Sequence of chain 1.H:
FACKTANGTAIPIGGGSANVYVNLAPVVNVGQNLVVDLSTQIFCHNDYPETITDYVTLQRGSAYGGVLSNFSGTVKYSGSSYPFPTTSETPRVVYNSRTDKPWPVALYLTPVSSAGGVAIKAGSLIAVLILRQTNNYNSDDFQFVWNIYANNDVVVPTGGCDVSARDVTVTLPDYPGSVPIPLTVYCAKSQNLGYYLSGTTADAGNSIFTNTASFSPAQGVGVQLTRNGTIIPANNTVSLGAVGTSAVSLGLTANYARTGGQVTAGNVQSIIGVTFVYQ

Binding-site contacts:
Ligand atom O5 contacts residue TYR48 of chain 1.H at 3.6 Å.
Ligand atom C3 contacts residue ASN135 of chain 1.H at 3.8 Å.
Ligand atom C5 contacts residue TYR48 of chain 1.H at 4.1 Å (hydrophobic).
Ligand atom C6 contacts residue ASN46 of chain 1.H at 3.2 Å.
Ligand atom C2 contacts residue ILE13 of chain 1.H at 3.8 Å (hydrophobic).
Ligand atom C6 contacts residue PHE1 of chain 1.H at 3.9 Å (hydrophobic).
Ligand atom O3 contacts residue ASP140 of chain 1.H at 2.5 Å (salt-bridge).
Ligand atom O2 contacts residue ILE13 of chain 1.H at 3.4 Å.
Ligand atom O6 contacts residue ASP54 of chain 1.H at 2.7 Å (salt-bridge).
Ligand atom C1 contacts residue PHE1 of chain 1.H at 3.7 Å (hydrophobic).
Ligand atom O2 contacts residue PHE1 of chain 1.H at 2.9 Å (h-bond).
Ligand atom O4 contacts residue ASP54 of chain 1.H at 2.7 Å (salt-bridge).
Ligand atom C1 contacts residue TYR48 of chain 1.H at 4.1 Å (hydrophobic).
Ligand atom O6 contacts residue TYR48 of chain 1.H at 3.8 Å.
Ligand atom C3 contacts residue ASP140 of chain 1.H at 3.1 Å.
Ligand atom C4 contacts residue ASP54 of chain 1.H at 3.4 Å.
Ligand atom C6 contacts residue ASP54 of chain 1.H at 3.1 Å.
Ligand atom O4 contacts residue ILE52 of chain 1.H at 3.7 Å.
Ligand atom O5 contacts residue PHE1 of chain 1.H at 3.0 Å (h-bond).
Ligand atom O4 contacts residue GLN133 of chain 1.H at 3.6 Å (h-bond).
Ligand atom C5 contacts residue PHE1 of chain 1.H at 3.8 Å (hydrophobic).
Ligand atom O5 contacts residue ASP47 of chain 1.H at 3.9 Å.
Ligand atom C6 contacts residue TYR48 of chain 1.H at 4.0 Å (hydrophobic).
Ligand atom O6 contacts residue ASP47 of chain 1.H at 2.8 Å (salt-bridge).
Ligand atom C4 contacts residue ASN135 of chain 1.H at 3.7 Å.
Ligand atom C1 contacts residue ILE13 of chain 1.H at 4.2 Å (hydrophobic).
Ligand atom O1 contacts residue TYR48 of chain 1.H at 3.8 Å.
Ligand atom O6 contacts residue ASN46 of chain 1.H at 3.0 Å (h-bond).
Ligand atom C4 contacts residue GLN133 of chain 1.H at 4.0 Å.
Ligand atom O3 contacts residue PHE142 of chain 1.H at 3.5 Å.
Ligand atom C2 contacts residue ASP140 of chain 1.H at 3.8 Å.
Ligand atom C6 contacts residue ASP47 of chain 1.H at 3.9 Å.
Ligand atom C2 contacts residue PHE1 of chain 1.H at 3.8 Å (hydrophobic).
Ligand atom O3 contacts residue ASN135 of chain 1.H at 3.4 Å (h-bond).
Ligand atom O6 contacts residue PHE1 of chain 1.H at 2.9 Å (h-bond).
Ligand atom O3 contacts residue GLN133 of chain 1.H at 3.7 Å.
Ligand atom O4 contacts residue ASN135 of chain 1.H at 2.5 Å (h-bond).
Ligand atom C5 contacts residue ASP54 of chain 1.H at 4.0 Å.
Ligand atom C6 contacts residue ILE52 of chain 1.H at 3.8 Å (hydrophobic).
Ligand atom C4 contacts residue PHE1 of chain 1.H at 3.9 Å (hydrophobic).

The protein below binds the small molecule below.
Small molecule (SMILES): OC[C@H]1O[C@H](O)[C@@H](O)[C@@H](O)[C@@H]1O